This protein binds this small molecule.
Small molecule (SMILES): Cc1cn([C@H]2C[C@H](O[P](=O)(O)OC[C@H]3O[C@@H](n4cc(C)c(=O)[nH]c4=O)C[C@@H]3O[P](=O)(O)OC[C@H]3O[C@@H](n4cnc5c(=O)nc(N)[nH]c54)C[C@@H]3O[P](=O)(O)OC[C@H]3O[C@@H](n4cnc5c(N)ncnc54)C[C@@H]3O[P](=O)(O)OC[C@H]3O[C@@H](n4cc(C)c(=O)[nH]c4=O)C[C@@H]3O)[C@@H](CO)O2)c(=O)[nH]c1=O

Sequence of chain 1.C:
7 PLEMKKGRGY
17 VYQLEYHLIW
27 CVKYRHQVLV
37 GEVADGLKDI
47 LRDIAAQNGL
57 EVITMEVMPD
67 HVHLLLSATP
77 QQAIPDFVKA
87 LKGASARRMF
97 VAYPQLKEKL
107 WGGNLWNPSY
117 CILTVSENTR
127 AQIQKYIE

Binding-site contacts:
Ligand atom N3 contacts residue GOL1 of chain 1.DA at 3.1 Å (h-bond).
Ligand atom C7 contacts residue TRP107 of chain 1.C at 3.6 Å (hydrophobic).
Ligand atom N3 contacts residue TRP107 of chain 1.C at 3.2 Å.
Ligand atom C1' contacts residue ARG31 of chain 1.C at 3.1 Å.
Ligand atom O3' contacts residue HIS67 of chain 1.C at 3.6 Å.
Ligand atom C4 contacts residue TRP107 of chain 1.C at 3.3 Å (hydrophobic).
Ligand atom O2 contacts residue HIS32 of chain 1.C at 2.8 Å (h-bond).
Ligand atom N1 contacts residue GOL1 of chain 1.DA at 3.4 Å.
Ligand atom C5 contacts residue GOL1 of chain 1.DA at 3.6 Å.
Ligand atom O4' contacts residue ARG31 of chain 1.C at 2.7 Å (salt-bridge).
Ligand atom N3 contacts residue LYS105 of chain 1.C at 3.0 Å (salt-bridge).
Ligand atom C4' contacts residue TYR30 of chain 1.C at 3.7 Å (hydrophobic).
Ligand atom O2 contacts residue GOL1 of chain 1.DA at 3.5 Å (h-bond).
Ligand atom C5 contacts residue TRP107 of chain 1.C at 3.6 Å (hydrophobic).
Ligand atom O4 contacts residue GLY108 of chain 1.C at 2.9 Å (h-bond).
Ligand atom O3' contacts residue TYR30 of chain 1.C at 3.5 Å (h-bond).
Ligand atom C2 contacts residue TRP107 of chain 1.C at 3.4 Å (hydrophobic).
Ligand atom C5' contacts residue ARG31 of chain 1.C at 3.5 Å.
Ligand atom C6 contacts residue TYR30 of chain 1.C at 3.6 Å (hydrophobic).
Ligand atom O2 contacts residue CYS27 of chain 1.C at 3.2 Å (h-bond).
Ligand atom C2 contacts residue GOL1 of chain 1.DA at 3.4 Å.
Ligand atom O2 contacts residue TRP107 of chain 1.C at 3.6 Å.
Ligand atom C2' contacts residue TYR30 of chain 1.C at 3.7 Å (hydrophobic).
Ligand atom O2 contacts residue ARG31 of chain 1.C at 2.9 Å (salt-bridge).
Ligand atom O4' contacts residue ARG31 of chain 1.C at 3.2 Å (salt-bridge).
Ligand atom C4 contacts residue ARG31 of chain 1.C at 3.7 Å.
Ligand atom C5 contacts residue TYR30 of chain 1.C at 3.3 Å (hydrophobic).
Ligand atom N3 contacts residue ARG31 of chain 1.C at 2.8 Å (salt-bridge).
Ligand atom C4' contacts residue ARG31 of chain 1.C at 3.5 Å.
Ligand atom O2 contacts residue LYS105 of chain 1.C at 3.4 Å (salt-bridge).
Ligand atom O4 contacts residue TRP107 of chain 1.C at 2.9 Å (h-bond).
Ligand atom C2 contacts residue ARG31 of chain 1.C at 3.7 Å.
Ligand atom C4' contacts residue HIS67 of chain 1.C at 3.7 Å.
Ligand atom N3 contacts residue TYR30 of chain 1.C at 3.5 Å.
Ligand atom C7 contacts residue TYR30 of chain 1.C at 3.3 Å (hydrophobic).
Ligand atom C6 contacts residue GOL1 of chain 1.DA at 3.6 Å.
Ligand atom C4 contacts residue TYR30 of chain 1.C at 3.5 Å (hydrophobic).
Ligand atom O3' contacts residue HIS69 of chain 1.C at 3.1 Å (h-bond).
Ligand atom C2 contacts residue LYS105 of chain 1.C at 3.6 Å.
Ligand atom C2 contacts residue HIS32 of chain 1.C at 3.7 Å.